Binding-site contacts:
Ligand atom O7 contacts residue PHE120 of chain 1.A at 4.3 Å.
Ligand atom C2 contacts residue ASN121 of chain 1.A at 2.5 Å.
Ligand atom O5 contacts residue ASP128 of chain 3.A at 2.7 Å (salt-bridge).
Ligand atom C7 contacts residue LYS132 of chain 1.A at 3.7 Å.
Ligand atom C6 contacts residue ASP128 of chain 3.A at 4.0 Å.
Ligand atom N2 contacts residue ASN121 of chain 1.A at 2.8 Å.
Ligand atom O7 contacts residue GLN131 of chain 1.A at 4.1 Å.
Ligand atom C8 contacts residue ASN121 of chain 1.A at 3.7 Å.
Ligand atom C1 contacts residue ASN121 of chain 1.A at 1.4 Å.
Ligand atom C8 contacts residue LYS132 of chain 1.A at 4.5 Å.
Ligand atom O7 contacts residue ASN121 of chain 1.A at 3.1 Å.
Ligand atom C4 contacts residue ASN121 of chain 1.A at 4.3 Å.
Ligand atom C6 contacts residue MAN6 of chain 2.G at 3.9 Å.
Ligand atom C3 contacts residue ASN121 of chain 1.A at 3.8 Å.
Ligand atom C1 contacts residue ASP128 of chain 3.A at 3.2 Å.
Ligand atom O5 contacts residue ASN121 of chain 1.A at 2.5 Å (h-bond).
Ligand atom C5 contacts residue ASN121 of chain 1.A at 3.8 Å.
Ligand atom N2 contacts residue LYS132 of chain 1.A at 4.3 Å.
Ligand atom O3 contacts residue MAN6 of chain 3.G at 3.9 Å.
Ligand atom O7 contacts residue LYS132 of chain 1.A at 2.6 Å.
Ligand atom O6 contacts residue MAN6 of chain 2.G at 4.4 Å.
Ligand atom C5 contacts residue ASP128 of chain 3.A at 3.8 Å.
Ligand atom O5 contacts residue MAN6 of chain 2.G at 4.4 Å.
Ligand atom C7 contacts residue ASN121 of chain 1.A at 2.9 Å.

This small molecule binds to this protein.
Small molecule (SMILES): CC(=O)N[C@H]1[C@H](O[C@H]2[C@H](O)[C@@H](NC(C)=O)CO[C@@H]2CO)O[C@H](CO)[C@@H](O[C@@H]2O[C@H](CO[C@H]3O[C@H](CO)[C@@H](O)[C@H](O[C@H]4O[C@H](CO)[C@@H](O)[C@H](O)[C@@H]4O)[C@@H]3O)[C@@H](O)[C@H](O[C@H]3O[C@H](CO)[C@@H](O)[C@H](O)[C@@H]3O)[C@@H]2O)[C@@H]1O

Sequence of chain 3.A:
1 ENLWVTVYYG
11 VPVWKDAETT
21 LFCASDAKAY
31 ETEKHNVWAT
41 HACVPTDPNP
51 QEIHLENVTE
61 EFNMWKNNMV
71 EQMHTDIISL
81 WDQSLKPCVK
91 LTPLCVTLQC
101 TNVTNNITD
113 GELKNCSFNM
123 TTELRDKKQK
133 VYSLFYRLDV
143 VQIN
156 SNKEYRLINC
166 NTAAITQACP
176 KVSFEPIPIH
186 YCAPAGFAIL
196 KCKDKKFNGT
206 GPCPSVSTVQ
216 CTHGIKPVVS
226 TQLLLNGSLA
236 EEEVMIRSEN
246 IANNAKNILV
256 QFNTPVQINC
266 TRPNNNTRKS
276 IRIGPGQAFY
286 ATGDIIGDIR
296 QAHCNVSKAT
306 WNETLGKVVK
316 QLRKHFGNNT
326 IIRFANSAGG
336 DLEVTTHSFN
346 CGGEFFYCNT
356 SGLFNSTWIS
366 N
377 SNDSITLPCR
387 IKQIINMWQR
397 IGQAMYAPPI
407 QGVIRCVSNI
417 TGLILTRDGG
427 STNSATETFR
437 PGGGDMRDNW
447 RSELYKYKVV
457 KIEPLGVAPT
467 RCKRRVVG

Sequence of chain 1.A:
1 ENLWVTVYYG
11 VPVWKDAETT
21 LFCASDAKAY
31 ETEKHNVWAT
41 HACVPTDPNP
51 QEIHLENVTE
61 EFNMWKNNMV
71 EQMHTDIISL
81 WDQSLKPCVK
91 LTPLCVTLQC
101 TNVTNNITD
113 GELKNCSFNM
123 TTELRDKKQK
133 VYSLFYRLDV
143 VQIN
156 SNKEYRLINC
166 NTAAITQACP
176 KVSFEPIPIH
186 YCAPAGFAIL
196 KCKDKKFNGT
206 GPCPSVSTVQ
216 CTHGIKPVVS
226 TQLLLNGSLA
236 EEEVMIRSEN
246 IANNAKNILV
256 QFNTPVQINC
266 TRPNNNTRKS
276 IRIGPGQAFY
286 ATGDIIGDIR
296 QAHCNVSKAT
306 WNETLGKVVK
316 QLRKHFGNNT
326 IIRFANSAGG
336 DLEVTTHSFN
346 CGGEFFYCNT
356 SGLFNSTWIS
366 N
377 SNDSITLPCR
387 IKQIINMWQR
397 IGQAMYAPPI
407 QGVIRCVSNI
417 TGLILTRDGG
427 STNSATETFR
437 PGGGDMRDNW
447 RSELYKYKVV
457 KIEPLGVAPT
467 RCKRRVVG